The small molecule below binds the protein below.
Small molecule (SMILES): CCCCCCCC=O

Binding-site contacts:
Ligand atom OAB contacts residue LEU120 of chain 1.A at 4.1 Å.
Ligand atom C14 contacts residue BOG1 of chain 1.H at 4.2 Å.
Ligand atom C6 contacts residue BOG1 of chain 1.H at 4.4 Å.
Ligand atom OAB contacts residue CYS1 of chain 1.A at 1.9 Å (h-bond).
Ligand atom C8 contacts residue CYS1 of chain 1.A at 3.8 Å (hydrophobic).
Ligand atom C10 contacts residue CYS1 of chain 1.A at 1.4 Å (hydrophobic).
Ligand atom C10 contacts residue THR2 of chain 1.A at 4.5 Å.
Ligand atom C9 contacts residue CYS1 of chain 1.A at 2.5 Å (hydrophobic).
Ligand atom C7 contacts residue BOG1 of chain 1.H at 3.8 Å.
Ligand atom C5 contacts residue LEU120 of chain 1.A at 4.2 Å (hydrophobic).
Ligand atom C10 contacts residue LEU120 of chain 1.A at 3.6 Å (hydrophobic).
Ligand atom C9 contacts residue ARG125 of chain 1.A at 4.1 Å.
Ligand atom C9 contacts residue LEU120 of chain 1.A at 3.5 Å (hydrophobic).
Ligand atom C9 contacts residue BOG1 of chain 1.H at 4.5 Å.

Sequence of chain 1.A:
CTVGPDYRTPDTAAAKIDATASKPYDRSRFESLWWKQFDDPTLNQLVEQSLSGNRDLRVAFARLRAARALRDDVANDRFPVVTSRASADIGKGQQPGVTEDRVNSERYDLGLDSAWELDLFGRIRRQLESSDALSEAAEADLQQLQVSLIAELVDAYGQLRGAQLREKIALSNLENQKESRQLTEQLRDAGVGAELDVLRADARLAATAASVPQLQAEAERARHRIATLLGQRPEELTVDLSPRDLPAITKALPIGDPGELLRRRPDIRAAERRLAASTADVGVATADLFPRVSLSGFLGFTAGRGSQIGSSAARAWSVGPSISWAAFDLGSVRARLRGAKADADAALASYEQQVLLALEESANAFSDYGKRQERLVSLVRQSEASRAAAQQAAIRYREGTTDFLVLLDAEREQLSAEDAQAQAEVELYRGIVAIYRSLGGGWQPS